Sequence of chain 16.Z:
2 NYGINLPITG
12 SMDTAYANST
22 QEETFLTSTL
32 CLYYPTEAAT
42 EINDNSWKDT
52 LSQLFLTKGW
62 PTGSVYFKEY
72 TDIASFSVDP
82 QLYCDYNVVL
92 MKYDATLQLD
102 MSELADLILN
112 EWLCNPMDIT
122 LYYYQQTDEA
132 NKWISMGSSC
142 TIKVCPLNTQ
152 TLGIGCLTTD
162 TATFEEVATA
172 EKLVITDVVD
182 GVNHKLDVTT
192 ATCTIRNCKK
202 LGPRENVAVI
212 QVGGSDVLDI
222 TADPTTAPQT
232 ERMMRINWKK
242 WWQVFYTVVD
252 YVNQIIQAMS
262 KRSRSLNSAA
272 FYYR

Binding-site contacts:
Ligand atom N2 contacts residue ASN19 of chain 16.Z at 4.0 Å.
Ligand atom O6 contacts residue ASN19 of chain 16.Z at 4.5 Å.
Ligand atom C6 contacts residue ASN19 of chain 16.Z at 4.1 Å.
Ligand atom C3 contacts residue ASN19 of chain 16.Z at 4.4 Å.
Ligand atom O7 contacts residue ASN19 of chain 16.Z at 4.5 Å.
Ligand atom C1 contacts residue ASN19 of chain 16.Z at 1.9 Å.
Ligand atom O5 contacts residue ASN19 of chain 16.Z at 2.2 Å (h-bond).
Ligand atom C2 contacts residue ASN19 of chain 16.Z at 3.4 Å.
Ligand atom C5 contacts residue ASN19 of chain 16.Z at 3.4 Å.

The protein below binds the small molecule below.
Small molecule (SMILES): CC(=O)N[C@H]1[C@H](O[C@H]2[C@H](O)[C@@H](NC(C)=O)CO[C@@H]2CO)O[C@H](CO)[C@@H](O)[C@@H]1O